Binding-site contacts:
Ligand atom C7 contacts residue ASN264 of chain 1.C at 3.9 Å.
Ligand atom O5 contacts residue ASN266 of chain 1.C at 2.4 Å (h-bond).
Ligand atom C2 contacts residue ASN266 of chain 1.C at 2.5 Å.
Ligand atom O7 contacts residue ASN266 of chain 1.C at 3.9 Å.
Ligand atom C3 contacts residue ASN266 of chain 1.C at 3.8 Å.
Ligand atom C8 contacts residue ASN264 of chain 1.C at 3.5 Å.
Ligand atom C4 contacts residue ASN266 of chain 1.C at 4.2 Å.
Ligand atom C8 contacts residue ASN266 of chain 1.C at 4.4 Å.
Ligand atom N2 contacts residue ASN266 of chain 1.C at 2.9 Å (h-bond).
Ligand atom C1 contacts residue ASN266 of chain 1.C at 1.4 Å.
Ligand atom C7 contacts residue ASN266 of chain 1.C at 3.6 Å.
Ligand atom C5 contacts residue ASN266 of chain 1.C at 3.7 Å.
Ligand atom C8 contacts residue GLU265 of chain 1.C at 3.8 Å.
Ligand atom O7 contacts residue ASN264 of chain 1.C at 3.5 Å (h-bond).

Sequence of chain 1.C:
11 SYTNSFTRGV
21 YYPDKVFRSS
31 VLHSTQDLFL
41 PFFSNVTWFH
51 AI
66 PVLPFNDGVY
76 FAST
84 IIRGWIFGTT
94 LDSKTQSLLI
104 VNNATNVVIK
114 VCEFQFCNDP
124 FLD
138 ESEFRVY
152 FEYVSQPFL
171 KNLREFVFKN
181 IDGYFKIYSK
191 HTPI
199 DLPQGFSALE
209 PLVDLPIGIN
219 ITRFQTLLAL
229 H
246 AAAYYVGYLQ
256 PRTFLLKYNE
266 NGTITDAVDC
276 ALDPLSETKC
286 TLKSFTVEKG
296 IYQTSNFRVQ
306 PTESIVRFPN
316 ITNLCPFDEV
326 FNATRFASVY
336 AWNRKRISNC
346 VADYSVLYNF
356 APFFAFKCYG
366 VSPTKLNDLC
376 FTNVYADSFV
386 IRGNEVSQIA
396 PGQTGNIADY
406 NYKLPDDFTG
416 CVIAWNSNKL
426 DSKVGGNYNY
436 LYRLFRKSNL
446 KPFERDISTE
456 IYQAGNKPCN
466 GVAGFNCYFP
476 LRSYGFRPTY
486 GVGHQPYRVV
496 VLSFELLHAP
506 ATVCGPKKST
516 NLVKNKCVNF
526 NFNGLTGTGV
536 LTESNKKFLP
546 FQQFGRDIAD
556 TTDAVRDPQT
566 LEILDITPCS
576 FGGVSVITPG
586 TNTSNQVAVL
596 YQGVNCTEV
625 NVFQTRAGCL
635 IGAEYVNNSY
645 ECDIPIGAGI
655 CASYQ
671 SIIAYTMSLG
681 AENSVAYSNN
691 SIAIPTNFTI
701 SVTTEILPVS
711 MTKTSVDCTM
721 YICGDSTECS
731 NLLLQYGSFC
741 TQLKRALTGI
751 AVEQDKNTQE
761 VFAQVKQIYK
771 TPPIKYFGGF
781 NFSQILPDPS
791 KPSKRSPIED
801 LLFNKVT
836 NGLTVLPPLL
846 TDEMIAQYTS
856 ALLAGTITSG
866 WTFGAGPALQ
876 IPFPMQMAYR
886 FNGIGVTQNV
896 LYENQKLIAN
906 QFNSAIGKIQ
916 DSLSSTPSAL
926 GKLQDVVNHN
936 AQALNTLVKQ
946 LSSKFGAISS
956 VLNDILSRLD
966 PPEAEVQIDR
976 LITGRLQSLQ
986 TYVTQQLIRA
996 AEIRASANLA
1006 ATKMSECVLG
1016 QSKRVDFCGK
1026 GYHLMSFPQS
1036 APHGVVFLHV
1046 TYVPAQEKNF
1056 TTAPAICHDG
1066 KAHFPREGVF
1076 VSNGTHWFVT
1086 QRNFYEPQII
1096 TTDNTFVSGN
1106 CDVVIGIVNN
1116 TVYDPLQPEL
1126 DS

This protein binds this small molecule.
Small molecule (SMILES): CC(=O)N[C@@H]1[C@@H](O)[C@H](O)[C@@H](CO)O[C@H]1O